The protein below binds the small molecule below.
Small molecule (SMILES): O=c1[nH]cnc2c1ncn2[C@@H]1O[C@H](COP(=O)(O)O)[C@@H](O)[C@H]1O

Sequence of chain 1.B:
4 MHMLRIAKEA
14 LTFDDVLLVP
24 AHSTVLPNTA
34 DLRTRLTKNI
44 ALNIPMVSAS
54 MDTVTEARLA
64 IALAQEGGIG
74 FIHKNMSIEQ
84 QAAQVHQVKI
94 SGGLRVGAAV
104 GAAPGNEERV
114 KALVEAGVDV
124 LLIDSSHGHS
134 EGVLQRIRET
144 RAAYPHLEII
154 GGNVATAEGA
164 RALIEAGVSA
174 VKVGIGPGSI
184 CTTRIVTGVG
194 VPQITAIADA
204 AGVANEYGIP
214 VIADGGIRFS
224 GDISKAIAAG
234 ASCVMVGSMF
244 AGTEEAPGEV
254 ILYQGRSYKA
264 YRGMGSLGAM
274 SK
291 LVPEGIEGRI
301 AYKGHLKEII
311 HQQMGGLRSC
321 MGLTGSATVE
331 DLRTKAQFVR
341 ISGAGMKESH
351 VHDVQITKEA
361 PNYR

Binding-site contacts:
Ligand atom N7 contacts residue ILE183 of chain 1.B at 3.7 Å.
Ligand atom O1P contacts residue VAL239 of chain 1.B at 3.7 Å.
Ligand atom C2' contacts residue ASP217 of chain 1.B at 3.6 Å.
Ligand atom O2P contacts residue TYR264 of chain 1.B at 2.6 Å (h-bond).
Ligand atom N3 contacts residue CYS184 of chain 1.B at 3.4 Å.
Ligand atom N1 contacts residue GLU294 of chain 1.B at 2.8 Å (salt-bridge).
Ligand atom O6 contacts residue MET267 of chain 1.B at 3.3 Å (h-bond).
Ligand atom N1 contacts residue MOA1 of chain 1.G at 3.0 Å (h-bond).
Ligand atom C4' contacts residue ASP217 of chain 1.B at 3.5 Å.
Ligand atom O6 contacts residue GLY266 of chain 1.B at 3.2 Å.
Ligand atom O6 contacts residue GLY268 of chain 1.B at 2.8 Å (h-bond).
Ligand atom C2 contacts residue GLU294 of chain 1.B at 3.5 Å.
Ligand atom O3' contacts residue ALA52 of chain 1.B at 3.5 Å.
Ligand atom O1P contacts residue SER241 of chain 1.B at 3.6 Å (h-bond).
Ligand atom O1P contacts residue GLY240 of chain 1.B at 2.9 Å (h-bond).
Ligand atom C5 contacts residue MET267 of chain 1.B at 3.7 Å (hydrophobic).
Ligand atom C4 contacts residue MOA1 of chain 1.G at 3.6 Å.
Ligand atom C5' contacts residue TYR264 of chain 1.B at 3.7 Å (hydrophobic).
Ligand atom P contacts residue SER182 of chain 1.B at 3.7 Å.
Ligand atom C2 contacts residue CYS184 of chain 1.B at 2.9 Å (hydrophobic).
Ligand atom C2 contacts residue MOA1 of chain 1.G at 2.9 Å.
Ligand atom O5' contacts residue GLY218 of chain 1.B at 3.7 Å.
Ligand atom O3P contacts residue GLY181 of chain 1.B at 3.5 Å.
Ligand atom C5 contacts residue ILE183 of chain 1.B at 3.5 Å (hydrophobic).
Ligand atom N1 contacts residue CYS184 of chain 1.B at 3.6 Å.
Ligand atom C3' contacts residue ASP217 of chain 1.B at 3.3 Å.
Ligand atom O2' contacts residue ASP217 of chain 1.B at 2.4 Å (salt-bridge).
Ligand atom N7 contacts residue GLY266 of chain 1.B at 3.4 Å.
Ligand atom O5' contacts residue GLY181 of chain 1.B at 3.5 Å.
Ligand atom O3P contacts residue SER182 of chain 1.B at 2.9 Å (h-bond).
Ligand atom O6 contacts residue GLY295 of chain 1.B at 3.3 Å.
Ligand atom O3P contacts residue GLY219 of chain 1.B at 2.9 Å (h-bond).
Ligand atom O3' contacts residue ASP217 of chain 1.B at 2.3 Å (salt-bridge).
Ligand atom N7 contacts residue MET267 of chain 1.B at 2.9 Å (h-bond).
Ligand atom N3 contacts residue MOA1 of chain 1.G at 3.2 Å.
Ligand atom C4 contacts residue ILE183 of chain 1.B at 3.6 Å (hydrophobic).
Ligand atom O2P contacts residue SER241 of chain 1.B at 2.9 Å (h-bond).
Ligand atom O3' contacts residue MET238 of chain 1.B at 3.6 Å (h-bond).
Ligand atom O2P contacts residue SER182 of chain 1.B at 2.6 Å (h-bond).
Ligand atom O2' contacts residue MOA1 of chain 1.G at 3.4 Å.